This small molecule binds to this protein.
Small molecule (SMILES): Nc1ncnc2c1ncn2[C@@H]1O[C@H](CSCCCNC(=O)[C@H]2Cc3ccccc3CN2)[C@@H](O)[C@H]1O

Binding-site contacts:
Ligand atom N01 contacts residue ASP158 of chain 1.A at 3.1 Å (salt-bridge).
Ligand atom C29 contacts residue LYS57 of chain 1.A at 2.9 Å.
Ligand atom C31 contacts residue VAL53 of chain 1.A at 3.5 Å (hydrophobic).
Ligand atom C20 contacts residue TYR222 of chain 1.A at 3.2 Å (hydrophobic).
Ligand atom C22 contacts residue PHE182 of chain 1.A at 3.5 Å (hydrophobic).
Ligand atom C30 contacts residue LYS57 of chain 1.A at 3.3 Å.
Ligand atom C29 contacts residue PHE182 of chain 1.A at 3.5 Å (hydrophobic).
Ligand atom C21 contacts residue PHE182 of chain 1.A at 3.1 Å (hydrophobic).
Ligand atom O15 contacts residue ASP101 of chain 1.A at 2.8 Å (salt-bridge).
Ligand atom C11 contacts residue ASP101 of chain 1.A at 3.6 Å.
Ligand atom N26 contacts residue TYR35 of chain 1.A at 3.2 Å (h-bond).
Ligand atom O35 contacts residue GLU219 of chain 1.A at 2.8 Å (salt-bridge).
Ligand atom C34 contacts residue PHE182 of chain 1.A at 3.5 Å (hydrophobic).
Ligand atom C27 contacts residue TYR40 of chain 1.A at 3.3 Å (hydrophobic).
Ligand atom O17 contacts residue ASP101 of chain 1.A at 2.7 Å (salt-bridge).
Ligand atom C33 contacts residue PHE182 of chain 1.A at 3.5 Å (hydrophobic).
Ligand atom O17 contacts residue LEU103 of chain 1.A at 3.5 Å.
Ligand atom N26 contacts residue PHE182 of chain 1.A at 3.4 Å.
Ligand atom C28 contacts residue PHE182 of chain 1.A at 3.3 Å (hydrophobic).
Ligand atom S19 contacts residue TRS1 of chain 1.D at 2.3 Å (h-bond).
Ligand atom C06 contacts residue PHE102 of chain 1.A at 3.5 Å (hydrophobic).
Ligand atom C09 contacts residue VAL187 of chain 1.A at 3.3 Å (hydrophobic).
Ligand atom O35 contacts residue ASP267 of chain 1.A at 3.5 Å (salt-bridge).
Ligand atom N03 contacts residue VAL159 of chain 1.A at 3.0 Å (h-bond).
Ligand atom O15 contacts residue ASN106 of chain 1.A at 3.1 Å (h-bond).
Ligand atom C18 contacts residue TRS1 of chain 1.D at 3.5 Å.
Ligand atom C07 contacts residue PHE102 of chain 1.A at 3.5 Å (hydrophobic).
Ligand atom O15 contacts residue GLY81 of chain 1.A at 3.2 Å.
Ligand atom C22 contacts residue TYR35 of chain 1.A at 3.4 Å (hydrophobic).
Ligand atom C27 contacts residue TYR35 of chain 1.A at 3.5 Å (hydrophobic).
Ligand atom C21 contacts residue TYR222 of chain 1.A at 3.4 Å (hydrophobic).
Ligand atom C20 contacts residue TRS1 of chain 1.D at 3.2 Å.
Ligand atom C25 contacts residue ASN39 of chain 1.A at 3.5 Å.
Ligand atom N05 contacts residue CYS183 of chain 1.A at 3.4 Å (h-bond).
Ligand atom C20 contacts residue TYR35 of chain 1.A at 3.0 Å (hydrophobic).
Ligand atom N08 contacts residue VAL187 of chain 1.A at 3.3 Å.
Ligand atom N10 contacts residue VAL187 of chain 1.A at 3.4 Å.
Ligand atom C07 contacts residue VAL187 of chain 1.A at 3.5 Å (hydrophobic).
Ligand atom C27 contacts residue PHE182 of chain 1.A at 3.4 Å (hydrophobic).
Ligand atom O17 contacts residue ASN106 of chain 1.A at 3.4 Å (h-bond).

Sequence of chain 1.A:
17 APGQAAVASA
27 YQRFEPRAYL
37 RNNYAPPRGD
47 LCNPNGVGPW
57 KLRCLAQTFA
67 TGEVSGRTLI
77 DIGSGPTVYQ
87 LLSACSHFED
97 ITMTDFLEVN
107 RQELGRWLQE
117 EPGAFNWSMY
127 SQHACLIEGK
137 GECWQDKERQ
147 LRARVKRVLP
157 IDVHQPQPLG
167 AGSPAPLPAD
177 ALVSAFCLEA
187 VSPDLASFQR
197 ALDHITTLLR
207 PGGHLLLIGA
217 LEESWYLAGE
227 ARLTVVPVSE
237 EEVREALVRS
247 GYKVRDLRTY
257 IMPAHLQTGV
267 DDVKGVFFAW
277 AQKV